The protein below binds the small molecule below.
Small molecule (SMILES): O=C(N[C@@H](Cc1ccccc1)P(=O)(O)C[C@@H](Cc1cc(-c2ccccc2)no1)C(=O)N[C@@H](Cc1ccc(O)cc1)C(=O)O)OCc1ccccc1

Sequence of chain 1.A:
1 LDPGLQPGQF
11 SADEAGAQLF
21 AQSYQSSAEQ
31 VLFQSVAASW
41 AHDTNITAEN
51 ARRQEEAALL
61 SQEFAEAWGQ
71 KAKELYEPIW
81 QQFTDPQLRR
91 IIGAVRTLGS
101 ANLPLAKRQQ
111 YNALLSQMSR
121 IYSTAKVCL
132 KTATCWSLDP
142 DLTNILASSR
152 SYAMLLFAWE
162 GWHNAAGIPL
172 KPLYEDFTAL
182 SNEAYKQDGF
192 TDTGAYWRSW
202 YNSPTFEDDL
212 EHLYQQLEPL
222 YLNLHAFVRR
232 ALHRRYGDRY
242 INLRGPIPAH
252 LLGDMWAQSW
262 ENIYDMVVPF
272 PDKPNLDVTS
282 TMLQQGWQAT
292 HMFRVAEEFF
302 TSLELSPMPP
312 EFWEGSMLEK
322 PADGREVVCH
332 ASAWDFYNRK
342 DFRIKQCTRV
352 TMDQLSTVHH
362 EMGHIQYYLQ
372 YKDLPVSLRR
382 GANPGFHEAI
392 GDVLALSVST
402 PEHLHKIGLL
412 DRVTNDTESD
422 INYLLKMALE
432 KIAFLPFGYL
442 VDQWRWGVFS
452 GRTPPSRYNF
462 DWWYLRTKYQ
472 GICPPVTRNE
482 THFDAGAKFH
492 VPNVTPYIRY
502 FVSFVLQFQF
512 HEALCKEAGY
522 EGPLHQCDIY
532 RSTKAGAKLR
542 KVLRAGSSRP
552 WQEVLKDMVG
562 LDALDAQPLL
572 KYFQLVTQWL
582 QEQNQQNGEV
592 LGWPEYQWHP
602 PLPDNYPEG

Binding-site contacts:
Ligand atom CAH contacts residue HIS388 of chain 1.A at 3.5 Å.
Ligand atom OAD contacts residue TYR501 of chain 1.A at 2.7 Å (h-bond).
Ligand atom OAG contacts residue GLU362 of chain 1.A at 2.6 Å (salt-bridge).
Ligand atom OAC contacts residue HIS491 of chain 1.A at 3.0 Å (h-bond).
Ligand atom O contacts residue LYS489 of chain 1.A at 2.7 Å (salt-bridge).
Ligand atom CBU contacts residue THR358 of chain 1.A at 3.3 Å.
Ligand atom OAD contacts residue GLU389 of chain 1.A at 3.2 Å (salt-bridge).
Ligand atom OAD contacts residue HIS361 of chain 1.A at 3.4 Å (h-bond).
Ligand atom C contacts residue GLN259 of chain 1.A at 3.4 Å.
Ligand atom OAC contacts residue TYR501 of chain 1.A at 3.3 Å (h-bond).
Ligand atom OAB contacts residue ALA334 of chain 1.A at 3.0 Å (h-bond).
Ligand atom CAJ contacts residue SER357 of chain 1.A at 3.4 Å.
Ligand atom CBV contacts residue GLU362 of chain 1.A at 3.5 Å.
Ligand atom CD2 contacts residue TYR501 of chain 1.A at 3.4 Å (hydrophobic).
Ligand atom OAC contacts residue HIS331 of chain 1.A at 2.7 Å (h-bond).
Ligand atom CZ contacts residue PHE505 of chain 1.A at 3.5 Å (hydrophobic).
Ligand atom O contacts residue GLN259 of chain 1.A at 3.0 Å (h-bond).
Ligand atom OH contacts residue ASP393 of chain 1.A at 2.8 Å (salt-bridge).
Ligand atom CBF contacts residue ALA332 of chain 1.A at 3.1 Å (hydrophobic).
Ligand atom CBX contacts residue ALA332 of chain 1.A at 3.5 Å (hydrophobic).
Ligand atom OAG contacts residue HIS361 of chain 1.A at 3.4 Å (h-bond).
Ligand atom CAQ contacts residue TYR369 of chain 1.A at 3.4 Å (hydrophobic).
Ligand atom PBY contacts residue ZN1 of chain 1.I at 2.7 Å.
Ligand atom CBB contacts residue HIS365 of chain 1.A at 3.5 Å.
Ligand atom OBJ contacts residue PEG1 of chain 1.K at 3.3 Å.
Ligand atom CBT contacts residue THR358 of chain 1.A at 3.3 Å.
Ligand atom OAD contacts residue ZN1 of chain 1.I at 2.1 Å.
Ligand atom CAR contacts residue HIS365 of chain 1.A at 3.4 Å.
Ligand atom OAG contacts residue ZN1 of chain 1.I at 2.5 Å.
Ligand atom CBC contacts residue GLU362 of chain 1.A at 3.3 Å.
Ligand atom CAR contacts residue GLU389 of chain 1.A at 3.3 Å.
Ligand atom CAK contacts residue HIS388 of chain 1.A at 3.5 Å.
Ligand atom CBB contacts residue TYR369 of chain 1.A at 3.4 Å (hydrophobic).
Ligand atom CAV contacts residue THR358 of chain 1.A at 3.3 Å.
Ligand atom CAO contacts residue ASP393 of chain 1.A at 3.5 Å.
Ligand atom O contacts residue HIS491 of chain 1.A at 3.5 Å (h-bond).
Ligand atom OAG contacts residue HIS365 of chain 1.A at 3.2 Å (h-bond).
Ligand atom O contacts residue TYR498 of chain 1.A at 2.6 Å (h-bond).
Ligand atom CBF contacts residue GLU362 of chain 1.A at 3.4 Å.
Ligand atom CAL contacts residue HIS388 of chain 1.A at 3.4 Å.